This protein binds this small molecule.
Small molecule (SMILES): C[C@H](CCC(=O)O)[C@H]1CC[C@H]2[C@@H]3[C@H](O)C[C@@H]4C[C@H](O)CC[C@]4(C)[C@H]3C[C@H](O)[C@]12C

Binding-site contacts:
Ligand atom C11 contacts residue PHE21 of chain 1.G at 3.6 Å (hydrophobic).
Ligand atom O25 contacts residue ARG14 of chain 1.G at 2.9 Å (salt-bridge).
Ligand atom C19 contacts residue PHE21 of chain 1.G at 3.9 Å (hydrophobic).
Ligand atom C24 contacts residue ARG14 of chain 1.G at 3.6 Å.
Ligand atom C23 contacts residue ARG17 of chain 1.G at 3.9 Å.
Ligand atom C18 contacts residue PHE21 of chain 1.G at 4.1 Å (hydrophobic).
Ligand atom C19 contacts residue PEK1 of chain 1.FB at 4.4 Å.
Ligand atom C18 contacts residue GLY22 of chain 1.G at 3.6 Å.
Ligand atom C22 contacts residue PHE18 of chain 1.G at 4.1 Å (hydrophobic).
Ligand atom C24 contacts residue ARG17 of chain 1.G at 3.5 Å.
Ligand atom C20 contacts residue PHE18 of chain 1.G at 3.9 Å (hydrophobic).
Ligand atom C19 contacts residue PRO26 of chain 1.G at 4.4 Å (hydrophobic).
Ligand atom O12 contacts residue PEK1 of chain 1.FB at 3.3 Å (h-bond).
Ligand atom C21 contacts residue PHE18 of chain 1.G at 4.0 Å (hydrophobic).
Ligand atom C1 contacts residue PEK1 of chain 1.FB at 4.0 Å.
Ligand atom C18 contacts residue PHE18 of chain 1.G at 3.8 Å (hydrophobic).
Ligand atom C11 contacts residue PEK1 of chain 1.FB at 3.6 Å.
Ligand atom O26 contacts residue ARG17 of chain 1.G at 4.2 Å.
Ligand atom O26 contacts residue ARG14 of chain 1.G at 3.0 Å (salt-bridge).
Ligand atom C21 contacts residue PHE21 of chain 1.G at 4.0 Å (hydrophobic).
Ligand atom O25 contacts residue ARG17 of chain 1.G at 2.9 Å (salt-bridge).
Ligand atom C12 contacts residue PHE21 of chain 1.G at 3.8 Å (hydrophobic).
Ligand atom C2 contacts residue PEK1 of chain 1.FB at 3.9 Å.
Ligand atom C12 contacts residue PEK1 of chain 1.FB at 3.8 Å.
Ligand atom C9 contacts residue PEK1 of chain 1.FB at 4.5 Å.
Ligand atom C21 contacts residue ARG17 of chain 1.G at 4.2 Å.
Ligand atom C16 contacts residue PHE18 of chain 1.G at 4.2 Å (hydrophobic).

Sequence of chain 1.G:
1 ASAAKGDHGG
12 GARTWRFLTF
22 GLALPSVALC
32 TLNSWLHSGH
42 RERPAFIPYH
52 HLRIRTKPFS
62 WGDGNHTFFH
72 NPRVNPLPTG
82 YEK